Sequence of chain 1.A:
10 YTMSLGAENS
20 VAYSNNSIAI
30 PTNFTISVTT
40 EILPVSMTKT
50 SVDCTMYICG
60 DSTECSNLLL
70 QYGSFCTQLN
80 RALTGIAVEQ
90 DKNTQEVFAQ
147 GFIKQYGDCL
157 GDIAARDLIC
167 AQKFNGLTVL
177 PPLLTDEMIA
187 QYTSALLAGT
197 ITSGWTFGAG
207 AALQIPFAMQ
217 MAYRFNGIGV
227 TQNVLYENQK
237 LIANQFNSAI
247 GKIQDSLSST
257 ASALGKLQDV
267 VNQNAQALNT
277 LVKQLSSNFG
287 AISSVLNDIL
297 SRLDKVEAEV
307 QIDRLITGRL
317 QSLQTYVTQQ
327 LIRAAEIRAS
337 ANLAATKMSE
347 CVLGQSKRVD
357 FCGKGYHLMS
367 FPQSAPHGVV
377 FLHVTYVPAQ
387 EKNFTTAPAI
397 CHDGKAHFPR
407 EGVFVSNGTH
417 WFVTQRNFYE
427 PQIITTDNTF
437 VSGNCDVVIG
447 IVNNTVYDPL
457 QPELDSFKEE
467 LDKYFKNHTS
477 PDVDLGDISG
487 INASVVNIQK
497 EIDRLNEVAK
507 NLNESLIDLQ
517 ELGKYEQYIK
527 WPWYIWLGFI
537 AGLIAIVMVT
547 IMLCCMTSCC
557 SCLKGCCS

This protein binds this small molecule.
Small molecule (SMILES): CC(=O)N[C@@H]1[C@@H](O)[C@H](O)[C@@H](CO)O[C@H]1O

Sequence of chain 1.B:
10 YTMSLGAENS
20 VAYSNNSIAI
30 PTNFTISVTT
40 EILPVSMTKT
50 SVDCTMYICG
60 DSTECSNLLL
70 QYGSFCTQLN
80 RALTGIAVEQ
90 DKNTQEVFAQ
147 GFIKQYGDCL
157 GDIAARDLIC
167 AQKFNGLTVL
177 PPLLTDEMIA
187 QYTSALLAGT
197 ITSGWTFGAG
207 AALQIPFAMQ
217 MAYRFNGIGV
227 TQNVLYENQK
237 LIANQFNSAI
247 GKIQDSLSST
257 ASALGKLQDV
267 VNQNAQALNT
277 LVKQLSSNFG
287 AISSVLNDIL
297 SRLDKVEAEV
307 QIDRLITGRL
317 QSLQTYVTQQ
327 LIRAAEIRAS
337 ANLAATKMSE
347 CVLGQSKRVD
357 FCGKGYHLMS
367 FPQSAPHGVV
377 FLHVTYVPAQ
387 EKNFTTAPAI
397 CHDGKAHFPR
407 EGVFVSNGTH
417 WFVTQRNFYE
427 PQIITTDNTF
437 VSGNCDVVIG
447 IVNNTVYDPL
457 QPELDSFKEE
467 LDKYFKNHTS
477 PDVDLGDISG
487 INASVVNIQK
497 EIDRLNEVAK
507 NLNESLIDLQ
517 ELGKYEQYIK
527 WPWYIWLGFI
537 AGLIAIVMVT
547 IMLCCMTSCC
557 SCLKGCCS

Binding-site contacts:
Ligand atom C8 contacts residue ASN488 of chain 1.B at 4.2 Å.
Ligand atom C3 contacts residue ASN488 of chain 1.B at 3.7 Å.
Ligand atom C8 contacts residue GLY486 of chain 1.B at 3.5 Å.
Ligand atom C4 contacts residue ASN488 of chain 1.B at 4.1 Å.
Ligand atom N2 contacts residue ASN488 of chain 1.B at 2.8 Å (h-bond).
Ligand atom N2 contacts residue GLY486 of chain 1.B at 4.4 Å.
Ligand atom O7 contacts residue GLN269 of chain 1.A at 3.6 Å.
Ligand atom C7 contacts residue GLY486 of chain 1.B at 4.2 Å.
Ligand atom C2 contacts residue ASN488 of chain 1.B at 2.3 Å.
Ligand atom C1 contacts residue ASN488 of chain 1.B at 1.4 Å.
Ligand atom O5 contacts residue ASN488 of chain 1.B at 2.3 Å (h-bond).
Ligand atom O7 contacts residue ASN488 of chain 1.B at 2.8 Å (h-bond).
Ligand atom C7 contacts residue ASN488 of chain 1.B at 3.0 Å.
Ligand atom C5 contacts residue ASN488 of chain 1.B at 3.6 Å.